This small molecule binds to this protein.
Small molecule (SMILES): CC(=O)N[C@@H]1[C@@H](O)[C@H](O)[C@@H](CO)O[C@H]1O

Binding-site contacts:
Ligand atom N2 contacts residue ILE329 of chain 1.C at 4.3 Å.
Ligand atom C7 contacts residue ILE329 of chain 1.C at 4.0 Å (hydrophobic).
Ligand atom C3 contacts residue ASN328 of chain 1.C at 3.7 Å.
Ligand atom C1 contacts residue ASN328 of chain 1.C at 1.5 Å.
Ligand atom C8 contacts residue ILE329 of chain 1.C at 3.3 Å (hydrophobic).
Ligand atom O7 contacts residue ASN328 of chain 1.C at 4.5 Å.
Ligand atom C1 contacts residue GLN577 of chain 1.C at 4.1 Å.
Ligand atom C4 contacts residue ASN328 of chain 1.C at 4.1 Å.
Ligand atom O5 contacts residue GLN577 of chain 1.C at 3.5 Å (h-bond).
Ligand atom C6 contacts residue GLN577 of chain 1.C at 3.6 Å.
Ligand atom C5 contacts residue GLN577 of chain 1.C at 3.5 Å.
Ligand atom N2 contacts residue ASN328 of chain 1.C at 3.0 Å (h-bond).
Ligand atom C5 contacts residue ASN328 of chain 1.C at 3.5 Å.
Ligand atom C2 contacts residue ASN328 of chain 1.C at 2.4 Å.
Ligand atom C7 contacts residue ASN328 of chain 1.C at 4.0 Å.
Ligand atom O7 contacts residue ILE329 of chain 1.C at 4.2 Å.
Ligand atom O5 contacts residue ASN328 of chain 1.C at 2.2 Å (h-bond).

Sequence of chain 1.C:
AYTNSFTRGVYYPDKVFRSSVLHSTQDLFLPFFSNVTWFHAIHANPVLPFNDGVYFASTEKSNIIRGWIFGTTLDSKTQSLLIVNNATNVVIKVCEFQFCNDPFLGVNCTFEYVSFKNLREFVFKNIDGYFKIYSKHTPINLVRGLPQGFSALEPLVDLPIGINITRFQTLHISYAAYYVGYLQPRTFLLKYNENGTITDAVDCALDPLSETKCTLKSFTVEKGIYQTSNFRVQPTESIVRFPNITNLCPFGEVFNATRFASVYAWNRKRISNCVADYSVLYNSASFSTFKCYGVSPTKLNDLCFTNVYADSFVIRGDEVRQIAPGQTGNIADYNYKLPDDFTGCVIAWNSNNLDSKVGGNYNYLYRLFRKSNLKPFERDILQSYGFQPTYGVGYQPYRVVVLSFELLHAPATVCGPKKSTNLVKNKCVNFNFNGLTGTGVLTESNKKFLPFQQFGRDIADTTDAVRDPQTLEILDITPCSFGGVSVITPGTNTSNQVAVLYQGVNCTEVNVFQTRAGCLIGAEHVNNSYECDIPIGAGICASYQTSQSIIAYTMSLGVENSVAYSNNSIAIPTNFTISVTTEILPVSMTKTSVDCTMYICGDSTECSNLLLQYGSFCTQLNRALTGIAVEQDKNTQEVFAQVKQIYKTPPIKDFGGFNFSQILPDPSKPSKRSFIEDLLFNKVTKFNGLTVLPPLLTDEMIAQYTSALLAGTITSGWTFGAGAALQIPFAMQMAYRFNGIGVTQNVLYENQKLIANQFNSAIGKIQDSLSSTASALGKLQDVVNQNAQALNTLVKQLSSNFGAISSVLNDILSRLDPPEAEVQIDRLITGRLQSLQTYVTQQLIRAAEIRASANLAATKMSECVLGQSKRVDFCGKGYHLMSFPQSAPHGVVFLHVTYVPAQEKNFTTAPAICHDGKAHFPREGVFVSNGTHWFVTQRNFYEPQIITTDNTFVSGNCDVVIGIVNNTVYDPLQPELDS